A small-molecule ligand and the protein it binds are described below.
Small molecule (SMILES): CCc1ccc2c(c1)[C@@H](NC[C@@H](O)[C@@H]1Cc3cccc(c3)CCCCCCCC(=O)N1)CC1(CCC1)O2

Sequence of chain 1.A:
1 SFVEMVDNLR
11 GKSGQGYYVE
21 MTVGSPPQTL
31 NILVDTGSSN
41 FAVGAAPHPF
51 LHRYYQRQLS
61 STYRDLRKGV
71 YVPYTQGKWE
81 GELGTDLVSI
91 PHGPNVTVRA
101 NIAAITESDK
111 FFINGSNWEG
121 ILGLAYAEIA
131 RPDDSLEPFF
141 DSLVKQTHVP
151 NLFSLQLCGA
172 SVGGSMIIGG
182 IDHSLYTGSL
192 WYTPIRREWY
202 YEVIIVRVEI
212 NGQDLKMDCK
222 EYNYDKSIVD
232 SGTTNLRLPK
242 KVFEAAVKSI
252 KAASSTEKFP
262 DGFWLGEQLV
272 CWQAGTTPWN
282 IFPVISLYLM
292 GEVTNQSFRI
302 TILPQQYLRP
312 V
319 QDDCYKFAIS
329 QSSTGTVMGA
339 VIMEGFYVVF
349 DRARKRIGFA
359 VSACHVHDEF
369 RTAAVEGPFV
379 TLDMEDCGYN

Binding-site contacts:
Ligand atom C5 contacts residue GLY233 of chain 1.A at 3.8 Å.
Ligand atom C3 contacts residue LYS227 of chain 1.A at 3.9 Å.
Ligand atom C23 contacts residue GLY37 of chain 1.A at 3.4 Å.
Ligand atom C19 contacts residue GLY233 of chain 1.A at 3.4 Å.
Ligand atom C24 contacts residue ASP231 of chain 1.A at 3.2 Å.
Ligand atom C22 contacts residue THR234 of chain 1.A at 3.6 Å.
Ligand atom C16 contacts residue PHE111 of chain 1.A at 3.5 Å (hydrophobic).
Ligand atom O2 contacts residue GLY37 of chain 1.A at 3.5 Å (h-bond).
Ligand atom N2 contacts residue GLY37 of chain 1.A at 3.1 Å (h-bond).
Ligand atom C30 contacts residue GLY37 of chain 1.A at 3.2 Å.
Ligand atom O1 contacts residue THR75 of chain 1.A at 3.1 Å (h-bond).
Ligand atom O1 contacts residue TYR74 of chain 1.A at 3.4 Å.
Ligand atom C17 contacts residue PHE111 of chain 1.A at 3.8 Å (hydrophobic).
Ligand atom O2 contacts residue ASP35 of chain 1.A at 2.7 Å (salt-bridge).
Ligand atom C20 contacts residue ASP35 of chain 1.A at 3.3 Å.
Ligand atom C21 contacts residue ASP35 of chain 1.A at 3.5 Å.
Ligand atom C20 contacts residue ILE121 of chain 1.A at 3.8 Å (hydrophobic).
Ligand atom C19 contacts residue LEU33 of chain 1.A at 3.5 Å (hydrophobic).
Ligand atom O3 contacts residue THR75 of chain 1.A at 3.3 Å (h-bond).
Ligand atom O2 contacts residue SER38 of chain 1.A at 3.7 Å.
Ligand atom C21 contacts residue ASP231 of chain 1.A at 3.9 Å.
Ligand atom C28 contacts residue PRO73 of chain 1.A at 3.0 Å (hydrophobic).
Ligand atom O2 contacts residue TYR74 of chain 1.A at 3.5 Å.
Ligand atom C28 contacts residue TYR74 of chain 1.A at 3.8 Å (hydrophobic).
Ligand atom C30 contacts residue TYR201 of chain 1.A at 3.9 Å (hydrophobic).
Ligand atom C22 contacts residue ASP231 of chain 1.A at 3.1 Å.
Ligand atom C23 contacts residue TYR201 of chain 1.A at 3.8 Å (hydrophobic).
Ligand atom C29 contacts residue PRO73 of chain 1.A at 3.6 Å (hydrophobic).
Ligand atom C25 contacts residue TYR201 of chain 1.A at 3.8 Å (hydrophobic).
Ligand atom C23 contacts residue ASP231 of chain 1.A at 3.5 Å.
Ligand atom C3 contacts residue THR332 of chain 1.A at 3.5 Å.
Ligand atom C25 contacts residue GLY37 of chain 1.A at 3.8 Å.
Ligand atom C2 contacts residue LYS227 of chain 1.A at 3.9 Å.
Ligand atom C2 contacts residue TYR201 of chain 1.A at 3.6 Å (hydrophobic).
Ligand atom N2 contacts residue ASP231 of chain 1.A at 2.9 Å (salt-bridge).
Ligand atom C5 contacts residue TYR74 of chain 1.A at 3.8 Å (hydrophobic).
Ligand atom N1 contacts residue GLY233 of chain 1.A at 3.0 Å (h-bond).
Ligand atom C14 contacts residue LEU33 of chain 1.A at 3.6 Å (hydrophobic).
Ligand atom C4 contacts residue THR332 of chain 1.A at 3.5 Å.
Ligand atom C31 contacts residue PRO73 of chain 1.A at 3.5 Å (hydrophobic).